This small molecule binds to this protein.
Small molecule (SMILES): CC(=O)N[C@H]1[C@@H](O[C@H]2[C@H](O)[C@@H](NC(C)=O)CO[C@@H]2CO)O[C@H](CO)[C@@H](O)[C@@H]1O

Sequence of chain 3.A:
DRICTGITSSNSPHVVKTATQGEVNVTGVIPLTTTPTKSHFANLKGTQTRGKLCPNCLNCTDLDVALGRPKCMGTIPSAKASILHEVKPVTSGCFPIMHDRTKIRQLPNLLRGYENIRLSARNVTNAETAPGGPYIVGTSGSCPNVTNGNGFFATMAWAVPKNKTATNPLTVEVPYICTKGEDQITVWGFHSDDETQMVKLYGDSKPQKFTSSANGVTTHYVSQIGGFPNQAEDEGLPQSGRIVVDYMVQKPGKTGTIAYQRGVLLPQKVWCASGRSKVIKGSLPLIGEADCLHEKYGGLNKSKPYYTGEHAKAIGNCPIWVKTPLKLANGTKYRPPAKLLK

Sequence of chain 3.B:
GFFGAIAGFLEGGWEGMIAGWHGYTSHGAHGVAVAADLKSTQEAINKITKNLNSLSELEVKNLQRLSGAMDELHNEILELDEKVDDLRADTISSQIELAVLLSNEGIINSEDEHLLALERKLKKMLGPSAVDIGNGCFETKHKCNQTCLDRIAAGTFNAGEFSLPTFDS

Binding-site contacts:
Ligand atom C7 contacts residue ILE30 of chain 3.A at 3.9 Å (hydrophobic).
Ligand atom O6 contacts residue ASN330 of chain 3.A at 4.3 Å.
Ligand atom C5 contacts residue ASN330 of chain 3.A at 3.7 Å.
Ligand atom O7 contacts residue ASN330 of chain 3.A at 3.3 Å (h-bond).
Ligand atom O6 contacts residue TRP21 of chain 3.B at 3.2 Å.
Ligand atom O5 contacts residue TRP21 of chain 3.B at 4.1 Å.
Ligand atom C7 contacts residue ASN330 of chain 3.A at 3.4 Å.
Ligand atom C5 contacts residue ILE45 of chain 3.B at 4.0 Å (hydrophobic).
Ligand atom N2 contacts residue ASN330 of chain 3.A at 2.8 Å (h-bond).
Ligand atom C2 contacts residue ASN330 of chain 3.A at 2.4 Å.
Ligand atom C3 contacts residue ASN330 of chain 3.A at 3.7 Å.
Ligand atom O7 contacts residue ILE30 of chain 3.A at 3.5 Å.
Ligand atom O6 contacts residue ILE45 of chain 3.B at 4.5 Å.
Ligand atom C6 contacts residue ILE45 of chain 3.B at 4.5 Å (hydrophobic).
Ligand atom O7 contacts residue THR49 of chain 3.B at 4.0 Å.
Ligand atom O5 contacts residue ASN330 of chain 3.A at 2.4 Å (h-bond).
Ligand atom C6 contacts residue TRP21 of chain 3.B at 4.4 Å (hydrophobic).
Ligand atom N2 contacts residue ILE30 of chain 3.A at 4.0 Å.
Ligand atom C5 contacts residue TRP21 of chain 3.B at 4.5 Å (hydrophobic).
Ligand atom C4 contacts residue ASN330 of chain 3.A at 4.1 Å.
Ligand atom C1 contacts residue ASN330 of chain 3.A at 1.4 Å.